This small molecule binds to this protein.
Small molecule (SMILES): C[C@@H]1C[C@H]2[C@@H]3C[C@H](F)C4=CC(=O)C=C[C@]4(C)[C@@]3(F)[C@@H](O)C[C@]2(C)[C@@]1(OC(=O)c1ccco1)C(=O)SCF

Sequence of chain 1.A:
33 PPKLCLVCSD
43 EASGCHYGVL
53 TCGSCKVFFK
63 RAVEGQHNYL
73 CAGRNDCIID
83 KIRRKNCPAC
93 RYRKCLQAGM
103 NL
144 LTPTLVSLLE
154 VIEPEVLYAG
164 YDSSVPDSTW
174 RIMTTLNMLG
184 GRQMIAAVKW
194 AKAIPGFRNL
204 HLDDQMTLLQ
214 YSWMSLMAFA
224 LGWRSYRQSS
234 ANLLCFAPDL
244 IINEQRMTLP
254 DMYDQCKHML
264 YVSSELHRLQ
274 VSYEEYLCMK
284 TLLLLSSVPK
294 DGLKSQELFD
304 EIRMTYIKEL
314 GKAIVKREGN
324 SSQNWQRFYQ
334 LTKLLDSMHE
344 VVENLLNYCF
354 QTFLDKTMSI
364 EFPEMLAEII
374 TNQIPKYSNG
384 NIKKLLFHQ

Binding-site contacts:
Ligand atom C24 contacts residue MET262 of chain 1.A at 3.6 Å (hydrophobic).
Ligand atom O1 contacts residue GLN186 of chain 1.A at 3.1 Å (h-bond).
Ligand atom C2 contacts residue LEU348 of chain 1.A at 3.7 Å (hydrophobic).
Ligand atom O5 contacts residue MET176 of chain 1.A at 3.4 Å.
Ligand atom F2 contacts residue PHE239 of chain 1.A at 3.5 Å.
Ligand atom O6 contacts residue TYR351 of chain 1.A at 3.5 Å.
Ligand atom C10 contacts residue PHE239 of chain 1.A at 3.5 Å (hydrophobic).
Ligand atom C1 contacts residue LEU348 of chain 1.A at 3.7 Å (hydrophobic).
Ligand atom C27 contacts residue THR355 of chain 1.A at 3.5 Å.
Ligand atom F1 contacts residue ALA221 of chain 1.A at 3.3 Å.
Ligand atom O2 contacts residue ASN180 of chain 1.A at 2.8 Å (h-bond).
Ligand atom S1 contacts residue MET176 of chain 1.A at 3.3 Å.
Ligand atom F1 contacts residue MET220 of chain 1.A at 3.5 Å.
Ligand atom C11 contacts residue LEU179 of chain 1.A at 3.7 Å (hydrophobic).
Ligand atom C16 contacts residue ASN180 of chain 1.A at 3.7 Å.
Ligand atom O4 contacts residue MET176 of chain 1.A at 3.5 Å.
Ligand atom C19 contacts residue ASN180 of chain 1.A at 3.6 Å.
Ligand atom C14 contacts residue GLY183 of chain 1.A at 3.8 Å.
Ligand atom C10 contacts residue GLN186 of chain 1.A at 3.5 Å.
Ligand atom C27 contacts residue PHE365 of chain 1.A at 3.8 Å (hydrophobic).
Ligand atom C1 contacts residue GLN258 of chain 1.A at 3.8 Å.
Ligand atom O6 contacts residue CYS352 of chain 1.A at 3.4 Å (h-bond).
Ligand atom C25 contacts residue MET255 of chain 1.A at 3.1 Å (hydrophobic).
Ligand atom O4 contacts residue GLN258 of chain 1.A at 3.2 Å (h-bond).
Ligand atom C17 contacts residue ASN180 of chain 1.A at 3.7 Å.
Ligand atom C11 contacts residue PHE239 of chain 1.A at 3.8 Å (hydrophobic).
Ligand atom F3 contacts residue CYS352 of chain 1.A at 3.8 Å.
Ligand atom C22 contacts residue MET262 of chain 1.A at 3.7 Å (hydrophobic).
Ligand atom F3 contacts residue PHE365 of chain 1.A at 3.2 Å.
Ligand atom C19 contacts residue CYS352 of chain 1.A at 3.8 Å (hydrophobic).
Ligand atom O1 contacts residue PHE239 of chain 1.A at 3.6 Å.
Ligand atom C27 contacts residue ASN180 of chain 1.A at 3.6 Å.
Ligand atom C12 contacts residue LEU179 of chain 1.A at 3.2 Å (hydrophobic).
Ligand atom F3 contacts residue ASN180 of chain 1.A at 3.6 Å.
Ligand atom C1 contacts residue TYR351 of chain 1.A at 3.8 Å (hydrophobic).
Ligand atom O1 contacts residue ARG227 of chain 1.A at 2.9 Å (salt-bridge).
Ligand atom C24 contacts residue LEU179 of chain 1.A at 3.8 Å (hydrophobic).
Ligand atom C23 contacts residue MET262 of chain 1.A at 3.0 Å (hydrophobic).
Ligand atom C6 contacts residue MET217 of chain 1.A at 3.6 Å (hydrophobic).
Ligand atom C16 contacts residue LEU179 of chain 1.A at 3.9 Å (hydrophobic).